The protein below binds the small molecule below.
Small molecule (SMILES): CC(C)C[C@H](NC(=O)[C@@H]1CCCN1C(=O)[C@H](CC(C)C)NC(=O)[C@H](CC(=O)O)NC(=O)[C@H](CC1CCCCC1)NC(=O)[C@H](CCC(N)=O)NC(=O)/C=C/c1ccccc1)C(=O)O

Binding-site contacts:
Ligand atom CA contacts residue PRO383 of chain 1.B at 3.8 Å (hydrophobic).
Ligand atom C3 contacts residue ARG385 of chain 1.B at 3.3 Å.
Ligand atom CB contacts residue GLY194 of chain 1.B at 3.5 Å.
Ligand atom C contacts residue GLY194 of chain 1.B at 3.7 Å.
Ligand atom C31 contacts residue ARG385 of chain 1.B at 3.6 Å.
Ligand atom O contacts residue MET382 of chain 1.B at 3.4 Å.
Ligand atom OE1 contacts residue TYR343 of chain 1.B at 3.5 Å.
Ligand atom CG contacts residue HIS195 of chain 1.B at 3.5 Å.
Ligand atom C1 contacts residue ARG385 of chain 1.B at 3.8 Å.
Ligand atom CA contacts residue GLY194 of chain 1.B at 3.6 Å.
Ligand atom OD1 contacts residue HIS195 of chain 1.B at 3.7 Å.
Ligand atom O contacts residue MET382 of chain 1.B at 3.5 Å.
Ligand atom CE2 contacts residue ARG385 of chain 1.B at 3.7 Å.
Ligand atom CD2 contacts residue VAL380 of chain 1.B at 3.8 Å (hydrophobic).
Ligand atom NE2 contacts residue PRO383 of chain 1.B at 3.3 Å (h-bond).
Ligand atom O contacts residue MET384 of chain 1.B at 3.1 Å.
Ligand atom CD2 contacts residue VAL267 of chain 1.B at 3.8 Å (hydrophobic).
Ligand atom CB contacts residue MET382 of chain 1.B at 3.6 Å (hydrophobic).
Ligand atom NE2 contacts residue MET382 of chain 1.B at 3.0 Å (h-bond).
Ligand atom N contacts residue PRO383 of chain 1.B at 3.1 Å (h-bond).
Ligand atom C contacts residue MET382 of chain 1.B at 3.7 Å (hydrophobic).
Ligand atom CD1 contacts residue LEU197 of chain 1.B at 3.9 Å (hydrophobic).
Ligand atom CA contacts residue GLY194 of chain 1.B at 3.8 Å.
Ligand atom CG contacts residue GLY194 of chain 1.B at 3.8 Å.
Ligand atom C32 contacts residue ARG385 of chain 1.B at 3.5 Å.
Ligand atom C contacts residue MET382 of chain 1.B at 3.7 Å (hydrophobic).
Ligand atom CD1 contacts residue HIS195 of chain 1.B at 3.7 Å.
Ligand atom CD1 contacts residue PRO383 of chain 1.B at 3.4 Å (hydrophobic).
Ligand atom CZ contacts residue ARG385 of chain 1.B at 3.7 Å.
Ligand atom O contacts residue ARG385 of chain 1.B at 2.7 Å (salt-bridge).
Ligand atom CD1 contacts residue GLY194 of chain 1.B at 3.7 Å.
Ligand atom OE1 contacts residue MET384 of chain 1.B at 3.4 Å.
Ligand atom CE1 contacts residue VAL364 of chain 1.B at 3.9 Å (hydrophobic).
Ligand atom CG contacts residue HIS195 of chain 1.B at 3.6 Å.
Ligand atom CB contacts residue PRO383 of chain 1.B at 3.3 Å (hydrophobic).
Ligand atom N contacts residue GLY194 of chain 1.B at 2.8 Å (h-bond).
Ligand atom C2 contacts residue ARG385 of chain 1.B at 3.8 Å.
Ligand atom C36 contacts residue ARG385 of chain 1.B at 3.7 Å.
Ligand atom CD1 contacts residue THR192 of chain 1.B at 3.5 Å.
Ligand atom CD1 contacts residue ARG196 of chain 1.B at 3.5 Å.

Sequence of chain 1.B:
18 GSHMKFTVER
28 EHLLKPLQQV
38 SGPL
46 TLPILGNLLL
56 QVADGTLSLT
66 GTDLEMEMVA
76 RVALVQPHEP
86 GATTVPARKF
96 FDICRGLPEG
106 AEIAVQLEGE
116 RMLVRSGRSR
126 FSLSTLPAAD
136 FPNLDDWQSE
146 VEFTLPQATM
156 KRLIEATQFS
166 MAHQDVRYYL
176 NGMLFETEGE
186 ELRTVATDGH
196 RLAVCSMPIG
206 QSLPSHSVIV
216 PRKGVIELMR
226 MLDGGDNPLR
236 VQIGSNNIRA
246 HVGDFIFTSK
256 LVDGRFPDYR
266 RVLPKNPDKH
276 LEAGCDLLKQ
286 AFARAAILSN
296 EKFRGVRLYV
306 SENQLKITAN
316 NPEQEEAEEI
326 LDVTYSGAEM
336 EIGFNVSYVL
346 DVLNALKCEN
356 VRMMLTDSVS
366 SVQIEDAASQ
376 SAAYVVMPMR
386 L